Binding-site contacts:
Ligand atom N2 contacts residue ASN671 of chain 1.C at 3.0 Å (h-bond).
Ligand atom O7 contacts residue ASN671 of chain 1.C at 3.1 Å (h-bond).
Ligand atom C8 contacts residue ASN671 of chain 1.C at 3.9 Å.
Ligand atom C3 contacts residue ASN671 of chain 1.C at 3.8 Å.
Ligand atom C7 contacts residue ASN671 of chain 1.C at 3.2 Å.
Ligand atom O5 contacts residue ASN671 of chain 1.C at 2.3 Å (h-bond).
Ligand atom C2 contacts residue ASN671 of chain 1.C at 2.5 Å.
Ligand atom C1 contacts residue ASN671 of chain 1.C at 1.4 Å.
Ligand atom C5 contacts residue ASN671 of chain 1.C at 3.7 Å.
Ligand atom C4 contacts residue ASN671 of chain 1.C at 4.2 Å.
Ligand atom C1 contacts residue SER673 of chain 1.C at 4.2 Å.

Sequence of chain 1.C:
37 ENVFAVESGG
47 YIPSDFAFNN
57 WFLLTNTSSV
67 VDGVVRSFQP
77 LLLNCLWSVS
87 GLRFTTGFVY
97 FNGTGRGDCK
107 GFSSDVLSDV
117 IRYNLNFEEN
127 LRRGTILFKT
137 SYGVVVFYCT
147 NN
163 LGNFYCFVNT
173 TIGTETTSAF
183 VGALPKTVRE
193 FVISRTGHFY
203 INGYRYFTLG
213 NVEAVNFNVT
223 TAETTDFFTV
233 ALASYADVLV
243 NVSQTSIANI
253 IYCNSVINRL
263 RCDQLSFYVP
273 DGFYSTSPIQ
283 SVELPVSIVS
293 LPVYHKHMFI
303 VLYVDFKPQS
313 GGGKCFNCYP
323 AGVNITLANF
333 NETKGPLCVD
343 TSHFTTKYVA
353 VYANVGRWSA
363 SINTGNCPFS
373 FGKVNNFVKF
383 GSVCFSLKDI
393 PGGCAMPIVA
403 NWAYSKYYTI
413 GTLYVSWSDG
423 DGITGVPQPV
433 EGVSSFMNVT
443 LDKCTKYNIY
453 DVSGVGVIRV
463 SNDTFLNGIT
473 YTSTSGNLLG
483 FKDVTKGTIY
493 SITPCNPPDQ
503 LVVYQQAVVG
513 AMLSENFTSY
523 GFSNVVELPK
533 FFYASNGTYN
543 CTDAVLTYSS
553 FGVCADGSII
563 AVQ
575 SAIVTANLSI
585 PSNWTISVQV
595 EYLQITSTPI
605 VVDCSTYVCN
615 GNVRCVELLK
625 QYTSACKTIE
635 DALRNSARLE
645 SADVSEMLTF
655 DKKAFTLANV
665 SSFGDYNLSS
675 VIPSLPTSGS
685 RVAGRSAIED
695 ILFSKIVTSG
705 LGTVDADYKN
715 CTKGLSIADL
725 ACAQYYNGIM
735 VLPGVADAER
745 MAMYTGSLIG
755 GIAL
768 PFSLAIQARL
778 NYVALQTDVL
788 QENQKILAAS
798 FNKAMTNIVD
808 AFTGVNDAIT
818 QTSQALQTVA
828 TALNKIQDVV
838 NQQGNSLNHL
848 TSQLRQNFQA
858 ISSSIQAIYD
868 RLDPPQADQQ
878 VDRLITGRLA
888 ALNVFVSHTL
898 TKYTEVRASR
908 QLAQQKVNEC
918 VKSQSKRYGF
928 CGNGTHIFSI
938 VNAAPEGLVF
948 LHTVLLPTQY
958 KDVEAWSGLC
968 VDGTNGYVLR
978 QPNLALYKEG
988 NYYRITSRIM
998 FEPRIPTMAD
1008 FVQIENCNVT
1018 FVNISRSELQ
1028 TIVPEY

This protein binds this small molecule.
Small molecule (SMILES): CC(=O)N[C@@H]1[C@@H](O)[C@H](O)[C@@H](CO)O[C@H]1O